A small-molecule ligand and the protein it binds are described below.
Small molecule (SMILES): CC(=O)N[C@H]1[C@H](O[C@H]2[C@H](O)[C@@H](NC(C)=O)CO[C@@H]2CO)O[C@H](CO)[C@@H](O[C@@H]2O[C@H](CO)[C@@H](O)[C@H](O)[C@@H]2O)[C@@H]1O

Sequence of chain 1.D:
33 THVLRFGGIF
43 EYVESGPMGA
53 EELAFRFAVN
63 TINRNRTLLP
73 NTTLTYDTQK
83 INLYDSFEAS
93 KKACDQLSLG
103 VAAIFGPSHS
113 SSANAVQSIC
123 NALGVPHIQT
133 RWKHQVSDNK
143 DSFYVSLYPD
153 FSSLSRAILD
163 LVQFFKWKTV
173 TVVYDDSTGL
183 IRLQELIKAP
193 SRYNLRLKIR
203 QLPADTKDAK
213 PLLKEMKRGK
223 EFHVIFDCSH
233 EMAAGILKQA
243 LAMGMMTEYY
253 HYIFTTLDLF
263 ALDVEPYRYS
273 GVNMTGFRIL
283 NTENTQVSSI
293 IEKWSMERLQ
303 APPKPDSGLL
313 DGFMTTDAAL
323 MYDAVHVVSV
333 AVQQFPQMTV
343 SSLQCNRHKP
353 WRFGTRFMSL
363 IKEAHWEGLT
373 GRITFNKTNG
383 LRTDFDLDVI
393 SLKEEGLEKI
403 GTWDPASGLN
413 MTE

Binding-site contacts:
Ligand atom O3 contacts residue ARG158 of chain 1.D at 3.6 Å (salt-bridge).
Ligand atom C5 contacts residue ASN378 of chain 1.D at 3.8 Å.
Ligand atom C7 contacts residue ASN378 of chain 1.D at 3.6 Å.
Ligand atom C3 contacts residue ASN378 of chain 1.D at 3.9 Å.
Ligand atom C2 contacts residue ASN378 of chain 1.D at 2.5 Å.
Ligand atom N2 contacts residue ASN378 of chain 1.D at 3.0 Å (h-bond).
Ligand atom O5 contacts residue ASN381 of chain 1.D at 4.3 Å.
Ligand atom C8 contacts residue THR385 of chain 1.D at 3.4 Å.
Ligand atom O6 contacts residue ASN381 of chain 1.D at 3.6 Å.
Ligand atom C8 contacts residue ASP386 of chain 1.D at 4.0 Å.
Ligand atom C1 contacts residue ASN378 of chain 1.D at 1.5 Å.
Ligand atom C2 contacts residue THR385 of chain 1.D at 4.0 Å.
Ligand atom O5 contacts residue THR380 of chain 1.D at 4.2 Å.
Ligand atom O4 contacts residue ARG158 of chain 1.D at 3.2 Å.
Ligand atom O5 contacts residue THR385 of chain 1.D at 4.5 Å.
Ligand atom O5 contacts residue ASN378 of chain 1.D at 2.4 Å (h-bond).
Ligand atom C8 contacts residue ASN378 of chain 1.D at 3.9 Å.
Ligand atom O6 contacts residue ASN378 of chain 1.D at 3.6 Å.
Ligand atom C1 contacts residue THR385 of chain 1.D at 4.3 Å.
Ligand atom O4 contacts residue ARG194 of chain 1.D at 4.1 Å.
Ligand atom C4 contacts residue ARG158 of chain 1.D at 4.1 Å.
Ligand atom C1 contacts residue ARG158 of chain 1.D at 3.5 Å.
Ligand atom O5 contacts residue ARG158 of chain 1.D at 4.3 Å.
Ligand atom C3 contacts residue ARG158 of chain 1.D at 3.6 Å.
Ligand atom C4 contacts residue ASN378 of chain 1.D at 4.3 Å.
Ligand atom C6 contacts residue ASN378 of chain 1.D at 4.4 Å.
Ligand atom C1 contacts residue THR380 of chain 1.D at 3.8 Å.